Sequence of chain 1.B:
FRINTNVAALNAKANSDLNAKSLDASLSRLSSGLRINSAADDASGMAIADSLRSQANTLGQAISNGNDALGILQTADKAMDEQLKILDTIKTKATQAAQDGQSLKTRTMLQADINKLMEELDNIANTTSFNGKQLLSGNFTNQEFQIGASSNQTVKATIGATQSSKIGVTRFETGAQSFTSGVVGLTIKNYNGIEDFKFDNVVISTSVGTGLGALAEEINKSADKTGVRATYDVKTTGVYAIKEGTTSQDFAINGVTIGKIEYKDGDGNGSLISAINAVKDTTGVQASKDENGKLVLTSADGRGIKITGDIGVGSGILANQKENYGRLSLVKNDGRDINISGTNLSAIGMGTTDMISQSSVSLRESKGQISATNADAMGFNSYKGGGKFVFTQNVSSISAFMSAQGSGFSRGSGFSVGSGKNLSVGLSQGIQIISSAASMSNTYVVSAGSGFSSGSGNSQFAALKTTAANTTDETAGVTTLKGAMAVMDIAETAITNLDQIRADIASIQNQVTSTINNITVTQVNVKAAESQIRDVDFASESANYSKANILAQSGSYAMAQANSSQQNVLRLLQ

This small molecule binds to this protein.
Small molecule (SMILES): C[C@H](O)[C@H](N)[C@@H]1O[C@](O)(C(=O)O)C[C@H](O)[C@@H]1N

Binding-site contacts:
Ligand atom O1B contacts residue SER455 of chain 1.B at 3.2 Å.
Ligand atom C7 contacts residue SER455 of chain 1.B at 3.8 Å.
Ligand atom C1 contacts residue SER458 of chain 1.B at 4.1 Å.
Ligand atom C5 contacts residue SER455 of chain 1.B at 3.8 Å.
Ligand atom C3 contacts residue SER458 of chain 1.B at 3.6 Å.
Ligand atom C8 contacts residue SER455 of chain 1.B at 3.8 Å.
Ligand atom C2 contacts residue SER456 of chain 1.B at 3.5 Å.
Ligand atom C2 contacts residue SER455 of chain 1.B at 1.4 Å.
Ligand atom O8 contacts residue SER456 of chain 1.B at 4.0 Å.
Ligand atom C4 contacts residue SER456 of chain 1.B at 4.2 Å.
Ligand atom O8 contacts residue SER455 of chain 1.B at 2.7 Å (h-bond).
Ligand atom O1A contacts residue SER455 of chain 1.B at 3.1 Å (h-bond).
Ligand atom O6 contacts residue SER456 of chain 1.B at 3.8 Å.
Ligand atom N5 contacts residue SER455 of chain 1.B at 4.2 Å.
Ligand atom C3 contacts residue SER456 of chain 1.B at 3.2 Å.
Ligand atom C2 contacts residue SER458 of chain 1.B at 3.9 Å.
Ligand atom C4 contacts residue SER455 of chain 1.B at 3.8 Å.
Ligand atom C3 contacts residue SER455 of chain 1.B at 2.7 Å.
Ligand atom C3 contacts residue GLY457 of chain 1.B at 4.2 Å.
Ligand atom O6 contacts residue SER455 of chain 1.B at 1.5 Å (h-bond).
Ligand atom O1B contacts residue SER458 of chain 1.B at 3.5 Å.
Ligand atom C1 contacts residue SER455 of chain 1.B at 2.5 Å.
Ligand atom O8 contacts residue VAL448 of chain 1.B at 4.5 Å.
Ligand atom C6 contacts residue SER455 of chain 1.B at 2.8 Å.
Ligand atom O1A contacts residue ALA450 of chain 1.B at 3.8 Å.
Ligand atom C6 contacts residue SER456 of chain 1.B at 3.9 Å.